Binding-site contacts:
Ligand atom O5 contacts residue SER76 of chain 1.D at 4.3 Å.
Ligand atom C7 contacts residue SER76 of chain 1.D at 4.3 Å.
Ligand atom N2 contacts residue ASN74 of chain 1.D at 3.5 Å (h-bond).
Ligand atom C1 contacts residue ASN74 of chain 1.D at 1.4 Å.
Ligand atom C5 contacts residue ASN74 of chain 1.D at 3.5 Å.
Ligand atom C2 contacts residue ASN74 of chain 1.D at 2.8 Å.
Ligand atom O6 contacts residue HIS77 of chain 1.D at 3.4 Å.
Ligand atom C1 contacts residue SER76 of chain 1.D at 3.9 Å.
Ligand atom C5 contacts residue SER76 of chain 1.D at 3.8 Å.
Ligand atom O4 contacts residue SER76 of chain 1.D at 3.9 Å.
Ligand atom C4 contacts residue ASN74 of chain 1.D at 4.3 Å.
Ligand atom O6 contacts residue SER76 of chain 1.D at 4.1 Å.
Ligand atom C3 contacts residue ASN74 of chain 1.D at 4.0 Å.
Ligand atom C4 contacts residue SER76 of chain 1.D at 4.4 Å.
Ligand atom O5 contacts residue ASN74 of chain 1.D at 2.3 Å (h-bond).
Ligand atom C2 contacts residue SER76 of chain 1.D at 4.3 Å.
Ligand atom O3 contacts residue ASN74 of chain 1.D at 4.3 Å.
Ligand atom N2 contacts residue SER76 of chain 1.D at 3.5 Å (h-bond).

Sequence of chain 1.D:
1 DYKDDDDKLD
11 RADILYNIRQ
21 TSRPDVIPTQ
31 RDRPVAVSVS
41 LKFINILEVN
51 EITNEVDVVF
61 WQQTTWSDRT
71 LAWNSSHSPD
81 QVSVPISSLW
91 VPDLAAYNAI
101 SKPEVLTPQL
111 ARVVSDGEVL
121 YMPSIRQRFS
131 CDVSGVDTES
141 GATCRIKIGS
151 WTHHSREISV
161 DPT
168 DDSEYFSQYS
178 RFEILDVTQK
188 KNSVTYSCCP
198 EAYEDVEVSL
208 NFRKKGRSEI

A small-molecule ligand and the protein it binds are described below.
Small molecule (SMILES): CC(=O)N[C@@H]1[C@@H](O)[C@H](O)[C@@H](CO)O[C@H]1O